Sequence of chain 2.A:
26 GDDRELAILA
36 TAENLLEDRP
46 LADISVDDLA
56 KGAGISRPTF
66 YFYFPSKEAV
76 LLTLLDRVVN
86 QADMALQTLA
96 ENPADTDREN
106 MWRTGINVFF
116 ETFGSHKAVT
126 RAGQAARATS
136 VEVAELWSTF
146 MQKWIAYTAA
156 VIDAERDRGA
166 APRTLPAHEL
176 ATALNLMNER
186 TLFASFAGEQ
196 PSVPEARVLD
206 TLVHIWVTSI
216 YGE

The small molecule below binds the protein below.
Small molecule (SMILES): Fc1ccc2nc(Nc3nc(-c4ccccn4)cs3)sc2c1

Binding-site contacts:
Ligand atom C17 contacts residue TYR152 of chain 2.A at 3.4 Å (hydrophobic).
Ligand atom N11 contacts residue PHE114 of chain 2.A at 3.8 Å.
Ligand atom C16 contacts residue THR153 of chain 2.A at 3.0 Å.
Ligand atom S09 contacts residue ASN180 of chain 2.A at 2.8 Å (h-bond).
Ligand atom N04 contacts residue PHE114 of chain 2.A at 3.3 Å.
Ligand atom N12 contacts residue ASN180 of chain 2.A at 2.6 Å (h-bond).
Ligand atom N14 contacts residue THR153 of chain 2.A at 3.0 Å (h-bond).
Ligand atom C06 contacts residue TRP142 of chain 2.A at 3.5 Å (hydrophobic).
Ligand atom C02 contacts residue GLU184 of chain 2.A at 3.8 Å.
Ligand atom C15 contacts residue TRP211 of chain 2.A at 3.7 Å (hydrophobic).
Ligand atom C20 contacts residue TRP211 of chain 2.A at 3.8 Å (hydrophobic).
Ligand atom C01 contacts residue GLU184 of chain 2.A at 3.3 Å.
Ligand atom C03 contacts residue LEU187 of chain 2.A at 3.2 Å (hydrophobic).
Ligand atom C08 contacts residue TRP149 of chain 2.A at 3.2 Å (hydrophobic).
Ligand atom C13 contacts residue PHE114 of chain 2.A at 3.7 Å (hydrophobic).
Ligand atom S09 contacts residue TRP149 of chain 2.A at 3.4 Å.
Ligand atom C13 contacts residue TRP211 of chain 2.A at 3.3 Å (hydrophobic).
Ligand atom N11 contacts residue ASN183 of chain 2.A at 3.6 Å.
Ligand atom N04 contacts residue LEU187 of chain 2.A at 3.4 Å.
Ligand atom C19 contacts residue GLY110 of chain 2.A at 3.4 Å.
Ligand atom C03 contacts residue PHE118 of chain 2.A at 3.6 Å (hydrophobic).
Ligand atom N14 contacts residue TRP211 of chain 2.A at 3.4 Å.
Ligand atom F22 contacts residue GLY110 of chain 2.A at 3.8 Å.
Ligand atom N12 contacts residue TRP211 of chain 2.A at 3.7 Å.
Ligand atom C01 contacts residue TRP142 of chain 2.A at 3.3 Å (hydrophobic).
Ligand atom C16 contacts residue TYR152 of chain 2.A at 3.6 Å (hydrophobic).
Ligand atom C07 contacts residue PHE114 of chain 2.A at 3.8 Å (hydrophobic).
Ligand atom N12 contacts residue ASN183 of chain 2.A at 3.6 Å.
Ligand atom C13 contacts residue ASN180 of chain 2.A at 3.2 Å.
Ligand atom C08 contacts residue MET146 of chain 2.A at 3.4 Å (hydrophobic).
Ligand atom C19 contacts residue ILE111 of chain 2.A at 3.6 Å (hydrophobic).
Ligand atom S21 contacts residue TRP211 of chain 2.A at 3.6 Å.
Ligand atom C15 contacts residue THR153 of chain 2.A at 3.3 Å.
Ligand atom C10 contacts residue PHE114 of chain 2.A at 3.8 Å (hydrophobic).
Ligand atom C02 contacts residue PHE188 of chain 2.A at 3.0 Å (hydrophobic).
Ligand atom C01 contacts residue PHE188 of chain 2.A at 3.2 Å (hydrophobic).
Ligand atom N14 contacts residue ASN180 of chain 2.A at 3.3 Å (h-bond).
Ligand atom C06 contacts residue GLU184 of chain 2.A at 3.5 Å.
Ligand atom S21 contacts residue ILE111 of chain 2.A at 3.4 Å.
Ligand atom C10 contacts residue ASN180 of chain 2.A at 2.9 Å.